The small molecule below binds the protein below.
Small molecule (SMILES): CC(C)CCC[C@@H](C)[C@H]1CC[C@H]2[C@@H]3CC=C4C[C@@H](O)CC[C@]4(C)[C@H]3CC[C@]12C

Sequence of chain 1.A:
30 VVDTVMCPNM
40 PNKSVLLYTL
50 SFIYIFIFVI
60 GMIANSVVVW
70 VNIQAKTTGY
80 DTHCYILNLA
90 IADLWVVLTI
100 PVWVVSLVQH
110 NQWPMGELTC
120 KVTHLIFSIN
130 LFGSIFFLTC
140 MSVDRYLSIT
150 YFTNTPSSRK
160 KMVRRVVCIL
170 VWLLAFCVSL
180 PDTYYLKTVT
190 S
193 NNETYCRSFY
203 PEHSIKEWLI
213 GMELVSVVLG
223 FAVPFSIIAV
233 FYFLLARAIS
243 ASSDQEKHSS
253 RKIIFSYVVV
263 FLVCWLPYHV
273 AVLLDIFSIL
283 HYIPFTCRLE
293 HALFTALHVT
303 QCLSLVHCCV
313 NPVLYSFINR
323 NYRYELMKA

Binding-site contacts:
Ligand atom C1 contacts residue TRP210 of chain 1.A at 4.1 Å (hydrophobic).
Ligand atom C19 contacts residue TRP210 of chain 1.A at 3.7 Å (hydrophobic).
Ligand atom C16 contacts residue VAL217 of chain 1.A at 4.2 Å (hydrophobic).
Ligand atom C2 contacts residue TRP210 of chain 1.A at 4.0 Å (hydrophobic).
Ligand atom C23 contacts residue VAL177 of chain 1.A at 4.3 Å (hydrophobic).
Ligand atom C26 contacts residue LEU221 of chain 1.A at 4.0 Å (hydrophobic).
Ligand atom C11 contacts residue TRP210 of chain 1.A at 4.4 Å (hydrophobic).
Ligand atom C18 contacts residue MET214 of chain 1.A at 3.6 Å (hydrophobic).
Ligand atom C19 contacts residue MET214 of chain 1.A at 3.8 Å (hydrophobic).
Ligand atom C21 contacts residue PRO180 of chain 1.A at 4.2 Å (hydrophobic).
Ligand atom C22 contacts residue CYS176 of chain 1.A at 4.4 Å (hydrophobic).
Ligand atom C4 contacts residue GLU209 of chain 1.A at 4.5 Å.
Ligand atom C23 contacts residue LEU221 of chain 1.A at 4.2 Å (hydrophobic).
Ligand atom C18 contacts residue PRO180 of chain 1.A at 4.3 Å (hydrophobic).
Ligand atom C15 contacts residue VAL217 of chain 1.A at 4.3 Å (hydrophobic).
Ligand atom C21 contacts residue CYS176 of chain 1.A at 4.2 Å (hydrophobic).
Ligand atom O1 contacts residue GLU209 of chain 1.A at 3.7 Å.
Ligand atom C11 contacts residue MET214 of chain 1.A at 4.5 Å (hydrophobic).